Sequence of chain 1.C:
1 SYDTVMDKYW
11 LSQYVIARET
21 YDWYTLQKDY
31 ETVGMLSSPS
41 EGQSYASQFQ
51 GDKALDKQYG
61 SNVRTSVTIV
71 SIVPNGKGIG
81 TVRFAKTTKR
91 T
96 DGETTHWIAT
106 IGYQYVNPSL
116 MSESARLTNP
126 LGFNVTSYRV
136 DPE

Binding-site contacts:
Ligand atom C10 contacts residue TYR45 of chain 1.C at 3.7 Å (hydrophobic).
Ligand atom C01 contacts residue LYS86 of chain 1.C at 3.7 Å.
Ligand atom C15 contacts residue GLN48 of chain 1.C at 2.8 Å.
Ligand atom C12 contacts residue LEU55 of chain 1.C at 3.9 Å (hydrophobic).
Ligand atom C10 contacts residue PHE49 of chain 1.C at 3.9 Å (hydrophobic).
Ligand atom C08 contacts residue ARG18 of chain 1.C at 4.0 Å.
Ligand atom C13 contacts residue LYS86 of chain 1.C at 3.7 Å.
Ligand atom C03 contacts residue LYS86 of chain 1.C at 4.2 Å.
Ligand atom C08 contacts residue GLU19 of chain 1.C at 4.0 Å.
Ligand atom N07 contacts residue LYS86 of chain 1.C at 3.6 Å.
Ligand atom C09 contacts residue ARG18 of chain 1.C at 2.9 Å.
Ligand atom C11 contacts residue PHE49 of chain 1.C at 3.9 Å (hydrophobic).
Ligand atom N05 contacts residue GLN48 of chain 1.C at 4.0 Å.
Ligand atom C09 contacts residue GLN48 of chain 1.C at 3.0 Å.
Ligand atom C16 contacts residue GLU19 of chain 1.C at 3.9 Å.
Ligand atom C15 contacts residue ARG18 of chain 1.C at 2.9 Å.
Ligand atom C08 contacts residue GLN48 of chain 1.C at 3.8 Å.
Ligand atom N07 contacts residue GLN48 of chain 1.C at 3.7 Å.
Ligand atom C11 contacts residue TYR21 of chain 1.C at 4.2 Å (hydrophobic).
Ligand atom C10 contacts residue GLN48 of chain 1.C at 3.4 Å.
Ligand atom N07 contacts residue GLU19 of chain 1.C at 3.4 Å (salt-bridge).
Ligand atom C02 contacts residue GLU19 of chain 1.C at 4.0 Å.
Ligand atom C02 contacts residue LYS86 of chain 1.C at 3.0 Å.
Ligand atom N05 contacts residue VAL135 of chain 1.C at 4.2 Å.
Ligand atom O14 contacts residue LYS86 of chain 1.C at 3.2 Å (salt-bridge).
Ligand atom N05 contacts residue GLU19 of chain 1.C at 3.8 Å.
Ligand atom C04 contacts residue GLU19 of chain 1.C at 3.5 Å.
Ligand atom C15 contacts residue TYR45 of chain 1.C at 3.9 Å (hydrophobic).
Ligand atom C06 contacts residue GLN48 of chain 1.C at 3.4 Å.
Ligand atom C11 contacts residue THR20 of chain 1.C at 3.4 Å.
Ligand atom C10 contacts residue THR20 of chain 1.C at 4.2 Å.
Ligand atom C10 contacts residue ARG18 of chain 1.C at 2.9 Å.
Ligand atom C11 contacts residue ARG18 of chain 1.C at 3.9 Å.
Ligand atom C12 contacts residue TYR21 of chain 1.C at 3.7 Å (hydrophobic).
Ligand atom C06 contacts residue GLU19 of chain 1.C at 3.4 Å.
Ligand atom C16 contacts residue ARG18 of chain 1.C at 3.9 Å.
Ligand atom C16 contacts residue GLN48 of chain 1.C at 3.3 Å.
Ligand atom C04 contacts residue VAL135 of chain 1.C at 3.9 Å (hydrophobic).
Ligand atom C12 contacts residue THR20 of chain 1.C at 4.0 Å.
Ligand atom C08 contacts residue LYS86 of chain 1.C at 3.9 Å.

The small molecule below binds the protein below.
Small molecule (SMILES): CCCCNc1ccc2cccc(O)c2n1